Binding-site contacts:
Ligand atom CAB contacts residue LEU133 of chain 1.C at 3.4 Å (hydrophobic).
Ligand atom FAX contacts residue MET126 of chain 1.C at 3.4 Å.
Ligand atom CAL contacts residue LEU230 of chain 1.C at 4.0 Å (hydrophobic).
Ligand atom CAS contacts residue LEU92 of chain 1.C at 3.9 Å (hydrophobic).
Ligand atom CAR contacts residue ARG99 of chain 1.C at 4.0 Å.
Ligand atom CAT contacts residue LEU96 of chain 1.C at 4.0 Å (hydrophobic).
Ligand atom FAY contacts residue GLY226 of chain 1.C at 3.4 Å.
Ligand atom CAO contacts residue LEU230 of chain 1.C at 4.1 Å (hydrophobic).
Ligand atom OAU contacts residue LEU96 of chain 1.C at 3.0 Å.
Ligand atom CAC contacts residue LEU133 of chain 1.C at 3.9 Å (hydrophobic).
Ligand atom CAA contacts residue MET126 of chain 1.C at 4.1 Å (hydrophobic).
Ligand atom OAV contacts residue ARG99 of chain 1.C at 3.2 Å (salt-bridge).
Ligand atom CAP contacts residue LEU92 of chain 1.C at 4.0 Å (hydrophobic).
Ligand atom CAQ contacts residue LEU92 of chain 1.C at 3.9 Å (hydrophobic).
Ligand atom CAK contacts residue LEU230 of chain 1.C at 3.8 Å (hydrophobic).
Ligand atom CAE contacts residue LEU51 of chain 1.C at 3.9 Å (hydrophobic).
Ligand atom FAZ contacts residue LEU230 of chain 1.C at 3.9 Å.
Ligand atom OAV contacts residue LEU54 of chain 1.C at 3.7 Å.
Ligand atom CAD contacts residue LEU51 of chain 1.C at 4.0 Å (hydrophobic).
Ligand atom CAS contacts residue ARG99 of chain 1.C at 3.9 Å.
Ligand atom FAZ contacts residue MET126 of chain 1.C at 4.0 Å.
Ligand atom CAN contacts residue VAL238 of chain 1.C at 3.1 Å (hydrophobic).
Ligand atom FAX contacts residue HIS229 of chain 1.C at 3.7 Å.
Ligand atom OAV contacts residue GLU58 of chain 1.C at 2.1 Å (salt-bridge).
Ligand atom CAC contacts residue PHE109 of chain 1.C at 3.9 Å (hydrophobic).
Ligand atom CAO contacts residue MET48 of chain 1.C at 3.6 Å (hydrophobic).
Ligand atom CAL contacts residue LEU89 of chain 1.C at 4.0 Å (hydrophobic).
Ligand atom CAA contacts residue ILE129 of chain 1.C at 3.8 Å (hydrophobic).
Ligand atom NAI contacts residue LEU89 of chain 1.C at 3.9 Å.
Ligand atom FAZ contacts residue HIS229 of chain 1.C at 4.0 Å.
Ligand atom CAQ contacts residue GLU58 of chain 1.C at 3.2 Å.
Ligand atom OAU contacts residue MET93 of chain 1.C at 4.0 Å.
Ligand atom FAX contacts residue ILE129 of chain 1.C at 3.6 Å.
Ligand atom CAR contacts residue GLU58 of chain 1.C at 3.0 Å.
Ligand atom CAN contacts residue ALA55 of chain 1.C at 4.0 Å (hydrophobic).
Ligand atom CAO contacts residue LEU51 of chain 1.C at 3.6 Å (hydrophobic).
Ligand atom OAV contacts residue LEU92 of chain 1.C at 3.9 Å.
Ligand atom CAN contacts residue TRP88 of chain 1.C at 4.0 Å (hydrophobic).
Ligand atom CAR contacts residue LEU92 of chain 1.C at 3.9 Å (hydrophobic).
Ligand atom NAH contacts residue LEU89 of chain 1.C at 3.8 Å.

A protein and the small-molecule ligand that binds it are described below.
Small molecule (SMILES): CC(C)=CCn1nc(-c2ccc(O)cc2O)c2cccc(C(F)(F)F)c21

Sequence of chain 1.C:
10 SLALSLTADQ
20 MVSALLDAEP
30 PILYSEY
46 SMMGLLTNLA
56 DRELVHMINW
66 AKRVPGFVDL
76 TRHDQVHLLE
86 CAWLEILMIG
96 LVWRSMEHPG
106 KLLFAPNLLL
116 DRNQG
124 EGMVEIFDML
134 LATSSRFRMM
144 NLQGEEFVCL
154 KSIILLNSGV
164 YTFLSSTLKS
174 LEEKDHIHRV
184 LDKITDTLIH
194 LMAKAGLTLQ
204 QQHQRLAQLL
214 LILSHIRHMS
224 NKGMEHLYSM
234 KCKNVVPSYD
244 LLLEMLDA